Binding-site contacts:
Ligand atom C4 contacts residue ASN58 of chain 2.A at 4.4 Å.
Ligand atom O5 contacts residue SER60 of chain 2.A at 3.7 Å.
Ligand atom C5 contacts residue THR61 of chain 2.A at 4.2 Å.
Ligand atom O5 contacts residue ASN58 of chain 2.A at 2.4 Å (h-bond).
Ligand atom C2 contacts residue ASN58 of chain 2.A at 2.6 Å.
Ligand atom O7 contacts residue ASN58 of chain 2.A at 2.8 Å (h-bond).
Ligand atom C1 contacts residue ASN58 of chain 2.A at 1.5 Å.
Ligand atom C2 contacts residue SER60 of chain 2.A at 4.3 Å.
Ligand atom N2 contacts residue ASN58 of chain 2.A at 3.0 Å (h-bond).
Ligand atom C6 contacts residue THR61 of chain 2.A at 3.8 Å.
Ligand atom C7 contacts residue ASN58 of chain 2.A at 3.0 Å.
Ligand atom C5 contacts residue ASN58 of chain 2.A at 3.8 Å.
Ligand atom C1 contacts residue SER60 of chain 2.A at 3.2 Å.
Ligand atom C5 contacts residue SER60 of chain 2.A at 4.0 Å.
Ligand atom C8 contacts residue ASN58 of chain 2.A at 4.2 Å.
Ligand atom C3 contacts residue ASN58 of chain 2.A at 4.0 Å.

Sequence of chain 2.A:
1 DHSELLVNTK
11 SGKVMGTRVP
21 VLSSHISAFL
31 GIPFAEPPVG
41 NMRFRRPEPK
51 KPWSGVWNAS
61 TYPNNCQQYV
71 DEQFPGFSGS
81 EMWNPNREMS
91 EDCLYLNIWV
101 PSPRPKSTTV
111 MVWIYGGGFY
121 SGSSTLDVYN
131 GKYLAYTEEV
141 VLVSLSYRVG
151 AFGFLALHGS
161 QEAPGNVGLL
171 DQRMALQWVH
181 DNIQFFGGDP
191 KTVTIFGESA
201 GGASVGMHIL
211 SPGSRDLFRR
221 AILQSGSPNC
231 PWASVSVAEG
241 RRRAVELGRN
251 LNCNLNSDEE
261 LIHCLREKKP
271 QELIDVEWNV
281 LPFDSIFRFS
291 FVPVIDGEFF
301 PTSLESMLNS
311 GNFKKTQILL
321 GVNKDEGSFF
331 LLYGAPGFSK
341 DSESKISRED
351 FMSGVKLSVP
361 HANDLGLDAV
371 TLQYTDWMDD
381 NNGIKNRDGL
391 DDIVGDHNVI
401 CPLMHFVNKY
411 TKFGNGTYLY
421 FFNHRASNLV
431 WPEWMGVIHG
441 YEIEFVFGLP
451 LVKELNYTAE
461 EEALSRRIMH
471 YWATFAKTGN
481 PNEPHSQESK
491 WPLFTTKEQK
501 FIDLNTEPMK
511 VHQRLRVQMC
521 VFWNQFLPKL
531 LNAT

A small-molecule ligand and the protein it binds are described below.
Small molecule (SMILES): CC(=O)N[C@@H]1[C@@H](O)[C@H](O)[C@@H](CO)O[C@H]1O